Sequence of chain 1.A:
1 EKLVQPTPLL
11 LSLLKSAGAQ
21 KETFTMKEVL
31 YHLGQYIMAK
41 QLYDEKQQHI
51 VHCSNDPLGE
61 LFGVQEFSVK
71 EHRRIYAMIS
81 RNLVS

Binding-site contacts:
Ligand atom C45 contacts residue HIS72 of chain 1.A at 3.3 Å.
Ligand atom C53 contacts residue LEU30 of chain 1.A at 3.2 Å (hydrophobic).
Ligand atom C56 contacts residue VAL69 of chain 1.A at 3.9 Å (hydrophobic).
Ligand atom C29 contacts residue ILE37 of chain 1.A at 3.6 Å (hydrophobic).
Ligand atom C43 contacts residue HIS72 of chain 1.A at 3.8 Å.
Ligand atom C33 contacts residue HIS49 of chain 1.A at 3.5 Å.
Ligand atom C29 contacts residue MET38 of chain 1.A at 3.6 Å (hydrophobic).
Ligand atom C55 contacts residue GLY34 of chain 1.A at 4.0 Å.
Ligand atom C43 contacts residue LEU30 of chain 1.A at 3.8 Å (hydrophobic).
Ligand atom C51 contacts residue LEU30 of chain 1.A at 4.0 Å (hydrophobic).
Ligand atom CL5 contacts residue ILE75 of chain 1.A at 4.0 Å.
Ligand atom C46 contacts residue VAL69 of chain 1.A at 3.5 Å (hydrophobic).
Ligand atom CL4 contacts residue TYR76 of chain 1.A at 3.6 Å.
Ligand atom C13 contacts residue MET38 of chain 1.A at 4.0 Å (hydrophobic).
Ligand atom CL4 contacts residue ILE75 of chain 1.A at 4.0 Å.
Ligand atom CL5 contacts residue ILE37 of chain 1.A at 3.6 Å.
Ligand atom C55 contacts residue VAL69 of chain 1.A at 3.7 Å (hydrophobic).
Ligand atom C44 contacts residue LEU30 of chain 1.A at 4.1 Å (hydrophobic).
Ligand atom C57 contacts residue LEU30 of chain 1.A at 4.1 Å (hydrophobic).
Ligand atom C33 contacts residue GLN48 of chain 1.A at 3.6 Å.
Ligand atom C55 contacts residue ILE37 of chain 1.A at 3.9 Å (hydrophobic).
Ligand atom C41 contacts residue HIS72 of chain 1.A at 4.1 Å.
Ligand atom C46 contacts residue HIS72 of chain 1.A at 3.5 Å.
Ligand atom O27 contacts residue VAL69 of chain 1.A at 3.8 Å.
Ligand atom CL4 contacts residue LEU30 of chain 1.A at 3.8 Å.
Ligand atom C56 contacts residue GLY34 of chain 1.A at 4.0 Å.
Ligand atom C54 contacts residue ILE37 of chain 1.A at 4.1 Å (hydrophobic).
Ligand atom C45 contacts residue ILE75 of chain 1.A at 3.7 Å (hydrophobic).
Ligand atom CL5 contacts residue PHE67 of chain 1.A at 3.7 Å.
Ligand atom C28 contacts residue MET38 of chain 1.A at 3.9 Å (hydrophobic).
Ligand atom C53 contacts residue GLY34 of chain 1.A at 4.0 Å.
Ligand atom CL5 contacts residue LEU33 of chain 1.A at 3.4 Å.
Ligand atom C26 contacts residue VAL69 of chain 1.A at 4.0 Å (hydrophobic).
Ligand atom C28 contacts residue VAL69 of chain 1.A at 3.9 Å (hydrophobic).
Ligand atom C44 contacts residue HIS72 of chain 1.A at 3.6 Å.
Ligand atom C29 contacts residue GLY34 of chain 1.A at 3.7 Å.
Ligand atom C45 contacts residue VAL69 of chain 1.A at 3.5 Å (hydrophobic).
Ligand atom C52 contacts residue LEU30 of chain 1.A at 3.0 Å (hydrophobic).
Ligand atom CL4 contacts residue HIS72 of chain 1.A at 3.5 Å.
Ligand atom O10 contacts residue GLY34 of chain 1.A at 3.2 Å.

A protein and the small-molecule ligand that binds it are described below.
Small molecule (SMILES): CCOc1cc(C(C)(C)C)ccc1C1=N[C@@](C)(c2ccc(Cl)cc2)[C@@](C)(c2ccc(Cl)cc2)N1C(=O)N1CCN(CCCS(C)(=O)=O)CC1